Sequence of chain 2.B:
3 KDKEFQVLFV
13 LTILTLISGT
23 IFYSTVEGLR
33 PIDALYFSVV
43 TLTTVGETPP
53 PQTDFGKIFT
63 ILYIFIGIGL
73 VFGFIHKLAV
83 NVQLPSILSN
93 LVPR

Binding-site contacts:
Ligand atom OXT contacts residue LEU37 of chain 2.B at 4.5 Å.
Ligand atom OXT contacts residue ILE34 of chain 2.B at 4.3 Å.
Ligand atom OXT contacts residue PRO33 of chain 2.B at 4.3 Å.

The small molecule below binds the protein below.
Small molecule (SMILES): NCC(=O)O